Sequence of chain 1.B:
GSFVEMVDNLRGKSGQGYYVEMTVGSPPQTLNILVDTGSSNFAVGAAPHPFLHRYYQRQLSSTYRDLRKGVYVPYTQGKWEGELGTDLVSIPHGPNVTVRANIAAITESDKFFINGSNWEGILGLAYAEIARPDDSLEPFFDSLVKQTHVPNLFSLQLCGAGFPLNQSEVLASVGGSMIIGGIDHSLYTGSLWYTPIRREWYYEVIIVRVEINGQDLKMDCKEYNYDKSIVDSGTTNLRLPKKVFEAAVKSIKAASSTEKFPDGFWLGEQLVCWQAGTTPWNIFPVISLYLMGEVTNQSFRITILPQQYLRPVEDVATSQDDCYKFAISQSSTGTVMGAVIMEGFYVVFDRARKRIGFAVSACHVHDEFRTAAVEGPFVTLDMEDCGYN

Binding-site contacts:
Ligand atom O1 contacts residue SER39 of chain 1.B at 3.5 Å.
Ligand atom C11 contacts residue PRO74 of chain 1.B at 3.4 Å (hydrophobic).
Ligand atom N1 contacts residue GLY234 of chain 1.B at 3.0 Å (h-bond).
Ligand atom C8 contacts residue TYR202 of chain 1.B at 3.5 Å (hydrophobic).
Ligand atom C29 contacts residue GLY15 of chain 1.B at 3.2 Å.
Ligand atom F2 contacts residue GLY78 of chain 1.B at 3.1 Å.
Ligand atom C18 contacts residue PHE112 of chain 1.B at 3.5 Å (hydrophobic).
Ligand atom C30 contacts residue GLY15 of chain 1.B at 3.3 Å.
Ligand atom F2 contacts residue PHE112 of chain 1.B at 3.4 Å.
Ligand atom C4 contacts residue GLY38 of chain 1.B at 3.0 Å.
Ligand atom O1 contacts residue ASP36 of chain 1.B at 2.7 Å (salt-bridge).
Ligand atom C33 contacts residue GLN77 of chain 1.B at 3.5 Å.
Ligand atom C34 contacts residue GLN77 of chain 1.B at 3.5 Å.
Ligand atom C22 contacts residue GLY234 of chain 1.B at 3.4 Å.
Ligand atom C21 contacts residue GLN77 of chain 1.B at 3.3 Å.
Ligand atom O2 contacts residue TYR75 of chain 1.B at 3.3 Å.
Ligand atom C2 contacts residue ASP36 of chain 1.B at 3.6 Å.
Ligand atom C6 contacts residue ASP36 of chain 1.B at 3.4 Å.
Ligand atom O1 contacts residue GLY38 of chain 1.B at 3.4 Å (h-bond).
Ligand atom C16 contacts residue TYR75 of chain 1.B at 3.6 Å (hydrophobic).
Ligand atom O2 contacts residue THR76 of chain 1.B at 3.0 Å (h-bond).
Ligand atom F2 contacts residue GLN77 of chain 1.B at 3.6 Å.
Ligand atom O3 contacts residue GLN77 of chain 1.B at 2.9 Å (h-bond).
Ligand atom C31 contacts residue GLY234 of chain 1.B at 3.5 Å.
Ligand atom C10 contacts residue PRO74 of chain 1.B at 3.6 Å (hydrophobic).
Ligand atom N2 contacts residue ASP232 of chain 1.B at 2.5 Å (salt-bridge).
Ligand atom C14 contacts residue GLY38 of chain 1.B at 3.3 Å.
Ligand atom C3 contacts residue ASP232 of chain 1.B at 3.3 Å.
Ligand atom F1 contacts residue TRP119 of chain 1.B at 3.4 Å.
Ligand atom O3 contacts residue TYR75 of chain 1.B at 3.6 Å.
Ligand atom O4 contacts residue THR236 of chain 1.B at 2.6 Å (h-bond).
Ligand atom C7 contacts residue GLN77 of chain 1.B at 3.6 Å.
Ligand atom N3 contacts residue GLY38 of chain 1.B at 3.6 Å (h-bond).
Ligand atom O3 contacts residue THR76 of chain 1.B at 3.1 Å (h-bond).
Ligand atom C29 contacts residue THR236 of chain 1.B at 3.1 Å.
Ligand atom C26 contacts residue GLN77 of chain 1.B at 3.4 Å.
Ligand atom O1 contacts residue TYR75 of chain 1.B at 3.6 Å.
Ligand atom N2 contacts residue GLY38 of chain 1.B at 3.2 Å (h-bond).
Ligand atom F2 contacts residue LYS111 of chain 1.B at 3.6 Å.
Ligand atom C20 contacts residue GLY234 of chain 1.B at 3.5 Å.

The protein below binds the small molecule below.
Small molecule (SMILES): CCCN(CCC)C(=O)c1cc(C)cc(C(=O)N[C@@H](Cc2cc(F)cc(F)c2)[C@H](O)[C@@H]2NCN(Cc3ccccc3)C2=O)c1